Binding-site contacts:
Ligand atom C20 contacts residue TRP20 of chain 1.A at 3.6 Å (hydrophobic).
Ligand atom S16 contacts residue LEU300 of chain 1.A at 3.7 Å.
Ligand atom F14 contacts residue ALA299 of chain 1.A at 3.2 Å.
Ligand atom O34 contacts residue NAP1 of chain 1.B at 3.5 Å (h-bond).
Ligand atom C32 contacts residue HIS110 of chain 1.A at 3.4 Å.
Ligand atom C26 contacts residue TRP111 of chain 1.A at 3.4 Å (hydrophobic).
Ligand atom C13 contacts residue TRP111 of chain 1.A at 3.5 Å (hydrophobic).
Ligand atom C32 contacts residue TYR48 of chain 1.A at 3.9 Å (hydrophobic).
Ligand atom O34 contacts residue TRP111 of chain 1.A at 3.0 Å (h-bond).
Ligand atom C13 contacts residue CYS298 of chain 1.A at 3.9 Å (hydrophobic).
Ligand atom O34 contacts residue HIS110 of chain 1.A at 3.3 Å (h-bond).
Ligand atom BR8 contacts residue ALA113 of chain 1.A at 3.8 Å.
Ligand atom O15 contacts residue TRP20 of chain 1.A at 3.5 Å.
Ligand atom C27 contacts residue TRP111 of chain 1.A at 3.3 Å (hydrophobic).
Ligand atom BR8 contacts residue PHE115 of chain 1.A at 3.9 Å.
Ligand atom O33 contacts residue TYR48 of chain 1.A at 2.8 Å (h-bond).
Ligand atom C27 contacts residue LEU300 of chain 1.A at 3.6 Å (hydrophobic).
Ligand atom S16 contacts residue TRP219 of chain 1.A at 3.9 Å.
Ligand atom C28 contacts residue TYR309 of chain 1.A at 3.9 Å (hydrophobic).
Ligand atom C2 contacts residue TRP20 of chain 1.A at 3.2 Å (hydrophobic).
Ligand atom F14 contacts residue LEU300 of chain 1.A at 3.3 Å.
Ligand atom F9 contacts residue VAL47 of chain 1.A at 3.2 Å.
Ligand atom C24 contacts residue TRP111 of chain 1.A at 3.3 Å (hydrophobic).
Ligand atom C26 contacts residue PHE122 of chain 1.A at 3.9 Å (hydrophobic).
Ligand atom C20 contacts residue NAP1 of chain 1.B at 3.5 Å.
Ligand atom C25 contacts residue TRP111 of chain 1.A at 3.5 Å (hydrophobic).
Ligand atom F9 contacts residue TYR48 of chain 1.A at 3.7 Å.
Ligand atom C5 contacts residue TRP20 of chain 1.A at 3.7 Å (hydrophobic).
Ligand atom C4 contacts residue TRP20 of chain 1.A at 3.8 Å (hydrophobic).
Ligand atom C32 contacts residue NAP1 of chain 1.B at 3.4 Å.
Ligand atom O33 contacts residue HIS110 of chain 1.A at 2.7 Å (h-bond).
Ligand atom C3 contacts residue PHE122 of chain 1.A at 3.7 Å (hydrophobic).
Ligand atom BR8 contacts residue TRP111 of chain 1.A at 4.0 Å.
Ligand atom C28 contacts residue TRP111 of chain 1.A at 3.4 Å (hydrophobic).
Ligand atom F9 contacts residue TRP20 of chain 1.A at 3.7 Å.
Ligand atom F14 contacts residue TRP111 of chain 1.A at 3.3 Å.
Ligand atom O33 contacts residue NAP1 of chain 1.B at 3.1 Å.
Ligand atom C24 contacts residue LEU300 of chain 1.A at 4.0 Å (hydrophobic).
Ligand atom BR8 contacts residue CYS303 of chain 1.A at 4.0 Å.
Ligand atom C29 contacts residue TRP111 of chain 1.A at 3.6 Å (hydrophobic).

Sequence of chain 1.A:
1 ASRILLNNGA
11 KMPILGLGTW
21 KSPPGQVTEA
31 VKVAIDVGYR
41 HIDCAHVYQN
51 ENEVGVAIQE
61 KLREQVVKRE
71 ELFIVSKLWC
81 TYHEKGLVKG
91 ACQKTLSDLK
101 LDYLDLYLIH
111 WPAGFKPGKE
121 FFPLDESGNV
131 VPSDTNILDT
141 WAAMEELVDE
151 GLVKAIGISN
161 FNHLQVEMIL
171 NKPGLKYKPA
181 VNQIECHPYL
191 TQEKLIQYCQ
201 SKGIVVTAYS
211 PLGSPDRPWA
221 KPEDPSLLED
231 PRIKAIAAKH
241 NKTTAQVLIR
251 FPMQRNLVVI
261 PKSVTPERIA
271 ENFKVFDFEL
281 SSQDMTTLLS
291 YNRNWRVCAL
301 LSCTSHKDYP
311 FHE

The small molecule below binds the protein below.
Small molecule (SMILES): O=C(O)COc1cc(F)ccc1C(=S)NCc1ccc(Br)cc1F